Sequence of chain 1.B:
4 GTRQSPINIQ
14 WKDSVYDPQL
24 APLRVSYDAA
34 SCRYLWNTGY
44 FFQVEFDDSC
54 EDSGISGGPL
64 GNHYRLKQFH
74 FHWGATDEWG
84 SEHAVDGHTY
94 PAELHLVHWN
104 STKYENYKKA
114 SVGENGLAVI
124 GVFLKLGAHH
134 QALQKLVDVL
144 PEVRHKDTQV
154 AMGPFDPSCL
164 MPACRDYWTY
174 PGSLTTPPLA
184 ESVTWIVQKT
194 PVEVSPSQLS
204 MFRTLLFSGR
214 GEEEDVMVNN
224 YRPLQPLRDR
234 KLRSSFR

Binding-site contacts:
Ligand atom N3 contacts residue THR178 of chain 1.B at 3.6 Å.
Ligand atom N3 contacts residue LEU177 of chain 1.B at 3.8 Å.
Ligand atom N4 contacts residue LEU177 of chain 1.B at 4.3 Å.
Ligand atom C1 contacts residue ZN1 of chain 1.E at 4.1 Å.
Ligand atom O3 contacts residue GLN71 of chain 1.B at 3.7 Å.
Ligand atom N1 contacts residue HIS98 of chain 1.B at 3.2 Å (h-bond).
Ligand atom C4 contacts residue TYR110 of chain 1.B at 3.3 Å (hydrophobic).
Ligand atom S2 contacts residue HIS73 of chain 1.B at 3.9 Å.
Ligand atom O1 contacts residue HIS73 of chain 1.B at 3.6 Å.
Ligand atom S2 contacts residue GLN71 of chain 1.B at 4.3 Å.
Ligand atom C1 contacts residue THR178 of chain 1.B at 4.2 Å.
Ligand atom O1 contacts residue HIS98 of chain 1.B at 4.1 Å.
Ligand atom N2 contacts residue LEU177 of chain 1.B at 3.9 Å.
Ligand atom O2 contacts residue LEU177 of chain 1.B at 3.5 Å.
Ligand atom C3 contacts residue SER114 of chain 1.B at 4.3 Å.
Ligand atom N1 contacts residue THR178 of chain 1.B at 3.3 Å (h-bond).
Ligand atom O3 contacts residue LEU120 of chain 1.B at 4.2 Å.
Ligand atom O1 contacts residue ZN1 of chain 1.E at 3.6 Å.
Ligand atom S1 contacts residue ZN1 of chain 1.E at 3.0 Å.
Ligand atom C2 contacts residue LEU177 of chain 1.B at 4.3 Å (hydrophobic).
Ligand atom O1 contacts residue VAL122 of chain 1.B at 3.8 Å.
Ligand atom O2 contacts residue SER176 of chain 1.B at 4.2 Å.
Ligand atom C3 contacts residue TYR110 of chain 1.B at 3.3 Å (hydrophobic).
Ligand atom N1 contacts residue ZN1 of chain 1.E at 1.8 Å.
Ligand atom O3 contacts residue VAL100 of chain 1.B at 4.3 Å.
Ligand atom O2 contacts residue ZN1 of chain 1.E at 4.1 Å.
Ligand atom N1 contacts residue HIS73 of chain 1.B at 2.9 Å (h-bond).
Ligand atom N3 contacts residue THR179 of chain 1.B at 3.4 Å (h-bond).
Ligand atom N1 contacts residue HIS75 of chain 1.B at 3.3 Å (h-bond).
Ligand atom C4 contacts residue SER114 of chain 1.B at 3.4 Å.
Ligand atom S1 contacts residue HIS73 of chain 1.B at 3.6 Å.
Ligand atom C2 contacts residue THR179 of chain 1.B at 4.0 Å.
Ligand atom N2 contacts residue THR179 of chain 1.B at 2.9 Å (h-bond).
Ligand atom S1 contacts residue HIS98 of chain 1.B at 4.0 Å.
Ligand atom O3 contacts residue TYR110 of chain 1.B at 2.8 Å (h-bond).
Ligand atom O1 contacts residue VAL100 of chain 1.B at 3.9 Å.
Ligand atom C1 contacts residue HIS73 of chain 1.B at 4.1 Å.
Ligand atom O2 contacts residue TRP188 of chain 1.B at 3.5 Å.
Ligand atom O2 contacts residue THR178 of chain 1.B at 3.1 Å (h-bond).
Ligand atom S1 contacts residue THR178 of chain 1.B at 4.0 Å.

A protein and the small-molecule ligand that binds it are described below.
Small molecule (SMILES): CC(=O)Nc1nnc(S(N)(=O)=O)s1